Binding-site contacts:
Ligand atom C1B contacts residue MET221 of chain 6.A at 3.8 Å (hydrophobic).
Ligand atom C6B contacts residue TYR197 of chain 6.A at 3.6 Å (hydrophobic).
Ligand atom C2B contacts residue MET221 of chain 6.A at 3.5 Å (hydrophobic).
Ligand atom O1 contacts residue PHE186 of chain 6.A at 3.5 Å.
Ligand atom C5C contacts residue TYR128 of chain 6.A at 3.5 Å (hydrophobic).
Ligand atom C6B contacts residue LEU106 of chain 6.A at 3.9 Å (hydrophobic).
Ligand atom C4 contacts residue PHE186 of chain 6.A at 3.6 Å (hydrophobic).
Ligand atom C6C contacts residue VAL191 of chain 6.A at 3.2 Å (hydrophobic).
Ligand atom N2 contacts residue ALA24 of chain 6.C at 3.4 Å.
Ligand atom CM1 contacts residue SER107 of chain 6.A at 3.9 Å.
Ligand atom O1 contacts residue ALA24 of chain 6.C at 3.6 Å.
Ligand atom C6C contacts residue MET221 of chain 6.A at 3.7 Å (hydrophobic).
Ligand atom C3B contacts residue MET221 of chain 6.A at 3.8 Å (hydrophobic).
Ligand atom N3A contacts residue ASN219 of chain 6.A at 3.0 Å (h-bond).
Ligand atom C7C contacts residue TYR197 of chain 6.A at 3.8 Å (hydrophobic).
Ligand atom C7C contacts residue TYR128 of chain 6.A at 3.6 Å (hydrophobic).
Ligand atom C31 contacts residue PRO174 of chain 6.A at 3.4 Å (hydrophobic).
Ligand atom N2 contacts residue PHE186 of chain 6.A at 3.7 Å.
Ligand atom C3C contacts residue TYR128 of chain 6.A at 3.9 Å (hydrophobic).
Ligand atom O1B contacts residue TYR128 of chain 6.A at 3.9 Å.
Ligand atom C5 contacts residue PHE186 of chain 6.A at 3.5 Å (hydrophobic).
Ligand atom C31 contacts residue SER175 of chain 6.A at 3.6 Å.
Ligand atom C5 contacts residue TYR152 of chain 6.A at 3.8 Å (hydrophobic).
Ligand atom C5C contacts residue ILE104 of chain 6.A at 3.8 Å (hydrophobic).
Ligand atom C3 contacts residue PHE186 of chain 6.A at 3.8 Å (hydrophobic).
Ligand atom C5B contacts residue LEU106 of chain 6.A at 3.5 Å (hydrophobic).
Ligand atom C4 contacts residue TYR152 of chain 6.A at 3.9 Å (hydrophobic).
Ligand atom C3C contacts residue VAL188 of chain 6.A at 3.3 Å (hydrophobic).
Ligand atom C3 contacts residue PRO174 of chain 6.A at 3.8 Å (hydrophobic).
Ligand atom C4B contacts residue LEU106 of chain 6.A at 3.7 Å (hydrophobic).
Ligand atom C4C contacts residue TYR152 of chain 6.A at 3.8 Å (hydrophobic).
Ligand atom C5B contacts residue TYR197 of chain 6.A at 3.7 Å (hydrophobic).
Ligand atom C4 contacts residue MET224 of chain 6.A at 3.8 Å (hydrophobic).
Ligand atom C2C contacts residue VAL188 of chain 6.A at 3.2 Å (hydrophobic).
Ligand atom C31 contacts residue ALA150 of chain 6.A at 3.5 Å (hydrophobic).
Ligand atom C4A contacts residue ASN219 of chain 6.A at 3.5 Å.
Ligand atom O1 contacts residue TYR152 of chain 6.A at 3.9 Å.
Ligand atom O1B contacts residue MET221 of chain 6.A at 3.4 Å.
Ligand atom C31 contacts residue VAL176 of chain 6.A at 3.3 Å (hydrophobic).
Ligand atom O1 contacts residue VAL188 of chain 6.A at 3.8 Å.

A small-molecule ligand and the protein it binds are described below.
Small molecule (SMILES): Cc1cc(CCCCCCCOc2ccc(C3=N[C@@H](C)CO3)cc2)on1

Sequence of chain 6.C:
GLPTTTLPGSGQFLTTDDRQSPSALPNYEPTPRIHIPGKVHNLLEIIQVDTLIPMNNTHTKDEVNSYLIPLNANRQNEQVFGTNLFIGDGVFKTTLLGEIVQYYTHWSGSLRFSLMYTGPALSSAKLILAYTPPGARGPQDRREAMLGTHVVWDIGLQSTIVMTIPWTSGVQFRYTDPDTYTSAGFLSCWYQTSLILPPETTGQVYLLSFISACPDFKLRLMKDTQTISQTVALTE

Sequence of chain 6.A:
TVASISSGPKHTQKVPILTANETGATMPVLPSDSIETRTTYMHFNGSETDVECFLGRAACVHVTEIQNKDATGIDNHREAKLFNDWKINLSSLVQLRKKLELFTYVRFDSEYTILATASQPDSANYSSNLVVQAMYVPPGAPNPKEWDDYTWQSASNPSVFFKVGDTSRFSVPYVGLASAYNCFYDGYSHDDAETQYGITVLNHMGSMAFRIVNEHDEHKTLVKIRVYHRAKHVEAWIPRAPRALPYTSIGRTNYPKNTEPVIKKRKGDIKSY